Binding-site contacts:
Ligand atom C51 contacts residue LYS71 of chain 1.J at 3.8 Å.
Ligand atom O61 contacts residue LYS71 of chain 1.J at 2.9 Å (salt-bridge).
Ligand atom C61 contacts residue LYS71 of chain 1.J at 3.9 Å.
Ligand atom O51 contacts residue LYS71 of chain 1.J at 3.1 Å (salt-bridge).
Ligand atom CH2 contacts residue PRO73 of chain 1.J at 4.2 Å (hydrophobic).

Sequence of chain 1.J:
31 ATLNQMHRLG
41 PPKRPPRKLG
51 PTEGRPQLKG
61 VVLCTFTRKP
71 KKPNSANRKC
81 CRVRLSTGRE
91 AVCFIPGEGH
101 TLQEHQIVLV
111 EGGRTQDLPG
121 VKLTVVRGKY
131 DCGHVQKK

A small-molecule ligand and the protein it binds are described below.
Small molecule (SMILES): [H]/N=C(/N)N[C@H]1[C@H](O)[C@@H](O)[C@H](O[C@@H]2O[C@@H](C)[C@](O)(C=O)[C@H]2O[C@@H]2O[C@@H](CO)[C@H](O)[C@@H](O)[C@@H]2NC)[C@@H](N/C(N)=N\[H])[C@@H]1O